The protein below binds the small molecule below.
Small molecule (SMILES): CC(=O)N[C@H]1[C@H](O[C@H]2[C@H](O)[C@@H](NC(C)=O)CO[C@@H]2CO)O[C@H](CO)[C@@H](O[C@@H]2O[C@H](CO)[C@@H](O)[C@H](O)[C@@H]2O)[C@@H]1O

Sequence of chain 1.E:
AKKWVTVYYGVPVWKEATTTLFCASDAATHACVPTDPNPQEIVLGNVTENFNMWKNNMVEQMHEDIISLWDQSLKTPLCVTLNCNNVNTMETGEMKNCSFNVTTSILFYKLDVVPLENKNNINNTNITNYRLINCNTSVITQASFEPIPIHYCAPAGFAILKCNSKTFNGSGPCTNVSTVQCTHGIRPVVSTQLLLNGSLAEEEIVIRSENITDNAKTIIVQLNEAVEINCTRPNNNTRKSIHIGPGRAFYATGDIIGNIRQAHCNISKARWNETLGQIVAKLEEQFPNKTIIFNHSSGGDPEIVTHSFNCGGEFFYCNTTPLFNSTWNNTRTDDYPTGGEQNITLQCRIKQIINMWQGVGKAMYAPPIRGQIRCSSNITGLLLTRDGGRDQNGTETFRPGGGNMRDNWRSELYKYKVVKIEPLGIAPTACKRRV

Sequence of chain 1.H:
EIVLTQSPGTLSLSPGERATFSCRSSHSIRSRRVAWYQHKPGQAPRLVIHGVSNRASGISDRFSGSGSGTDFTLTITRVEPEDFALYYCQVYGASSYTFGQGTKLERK

Binding-site contacts:
Ligand atom C3 contacts residue ASN376 of chain 1.E at 3.8 Å.
Ligand atom C6 contacts residue ARG480 of chain 1.E at 4.1 Å.
Ligand atom C8 contacts residue ILE374 of chain 1.E at 4.5 Å (hydrophobic).
Ligand atom O5 contacts residue ASN376 of chain 1.E at 2.3 Å (h-bond).
Ligand atom C5 contacts residue ARG480 of chain 1.E at 4.4 Å.
Ligand atom C1 contacts residue ASN376 of chain 1.E at 1.4 Å.
Ligand atom N2 contacts residue ASN376 of chain 1.E at 2.9 Å (h-bond).
Ligand atom C1 contacts residue ARG480 of chain 1.E at 4.2 Å.
Ligand atom O2 contacts residue SER57 of chain 1.H at 4.3 Å.
Ligand atom C4 contacts residue ASN376 of chain 1.E at 4.2 Å.
Ligand atom O6 contacts residue ASN376 of chain 1.E at 4.5 Å.
Ligand atom C7 contacts residue ASN376 of chain 1.E at 3.9 Å.
Ligand atom C2 contacts residue ASN376 of chain 1.E at 2.4 Å.
Ligand atom O6 contacts residue ARG480 of chain 1.E at 2.9 Å (salt-bridge).
Ligand atom O7 contacts residue ASN376 of chain 1.E at 4.4 Å.
Ligand atom O5 contacts residue ARG480 of chain 1.E at 3.4 Å (salt-bridge).
Ligand atom C5 contacts residue ASN376 of chain 1.E at 3.6 Å.